Binding-site contacts:
Ligand atom OP1 contacts residue ARG67 of chain 1.A at 3.5 Å (salt-bridge).
Ligand atom O3' contacts residue GLY63 of chain 1.A at 3.4 Å.
Ligand atom OP1 contacts residue NA1 of chain 1.J at 2.7 Å (h-bond).
Ligand atom OP1 contacts residue ILE61 of chain 1.A at 3.8 Å.
Ligand atom C8 contacts residue ARG34 of chain 1.A at 3.8 Å.
Ligand atom N1 contacts residue TRP33 of chain 1.A at 3.8 Å.
Ligand atom P contacts residue LYS71 of chain 1.A at 3.7 Å.
Ligand atom O5' contacts residue ARG34 of chain 1.A at 3.8 Å.
Ligand atom OP1 contacts residue TYR26 of chain 1.A at 2.8 Å (h-bond).
Ligand atom O5' contacts residue GLY65 of chain 1.A at 3.9 Å.
Ligand atom N3 contacts residue GLY37 of chain 1.A at 3.6 Å.
Ligand atom C2 contacts residue TRP33 of chain 1.A at 3.4 Å (hydrophobic).
Ligand atom O4' contacts residue ARG34 of chain 1.A at 3.3 Å.
Ligand atom P contacts residue TYR38 of chain 1.A at 3.9 Å.
Ligand atom OP2 contacts residue GLY65 of chain 1.A at 3.7 Å.
Ligand atom P contacts residue NA1 of chain 1.J at 3.5 Å.
Ligand atom OP1 contacts residue LYS66 of chain 1.A at 3.6 Å (salt-bridge).
Ligand atom OP1 contacts residue PRO62 of chain 1.A at 3.3 Å.
Ligand atom O3' contacts residue ILE64 of chain 1.A at 3.9 Å.
Ligand atom OP3 contacts residue ARG67 of chain 1.A at 3.9 Å.
Ligand atom C4 contacts residue TRP33 of chain 1.A at 3.6 Å (hydrophobic).
Ligand atom OP2 contacts residue ARG67 of chain 1.A at 3.6 Å.
Ligand atom C5' contacts residue GLY63 of chain 1.A at 3.3 Å.
Ligand atom C4' contacts residue GLY63 of chain 1.A at 3.2 Å.
Ligand atom OP2 contacts residue ARG34 of chain 1.A at 3.9 Å.
Ligand atom P contacts residue GLY63 of chain 1.A at 3.6 Å.
Ligand atom OP3 contacts residue LYS71 of chain 1.A at 2.8 Å (salt-bridge).
Ligand atom OP1 contacts residue MET68 of chain 1.A at 3.1 Å (h-bond).
Ligand atom C5' contacts residue GLY65 of chain 1.A at 3.6 Å.
Ligand atom OP1 contacts residue LYS71 of chain 1.A at 3.5 Å (salt-bridge).
Ligand atom C6 contacts residue TRP33 of chain 1.A at 3.7 Å (hydrophobic).
Ligand atom N9 contacts residue ARG34 of chain 1.A at 3.8 Å.
Ligand atom OP2 contacts residue NA1 of chain 1.J at 3.3 Å (h-bond).
Ligand atom O6 contacts residue TRP33 of chain 1.A at 3.7 Å.
Ligand atom O5' contacts residue TYR38 of chain 1.A at 3.6 Å.
Ligand atom OP1 contacts residue TYR38 of chain 1.A at 3.0 Å (h-bond).
Ligand atom N3 contacts residue TRP33 of chain 1.A at 3.3 Å (h-bond).
Ligand atom OP2 contacts residue ILE64 of chain 1.A at 3.6 Å (h-bond).
Ligand atom OP1 contacts residue GLY63 of chain 1.A at 2.6 Å (h-bond).
Ligand atom OP1 contacts residue GLY65 of chain 1.A at 2.9 Å (h-bond).

Sequence of chain 1.A:
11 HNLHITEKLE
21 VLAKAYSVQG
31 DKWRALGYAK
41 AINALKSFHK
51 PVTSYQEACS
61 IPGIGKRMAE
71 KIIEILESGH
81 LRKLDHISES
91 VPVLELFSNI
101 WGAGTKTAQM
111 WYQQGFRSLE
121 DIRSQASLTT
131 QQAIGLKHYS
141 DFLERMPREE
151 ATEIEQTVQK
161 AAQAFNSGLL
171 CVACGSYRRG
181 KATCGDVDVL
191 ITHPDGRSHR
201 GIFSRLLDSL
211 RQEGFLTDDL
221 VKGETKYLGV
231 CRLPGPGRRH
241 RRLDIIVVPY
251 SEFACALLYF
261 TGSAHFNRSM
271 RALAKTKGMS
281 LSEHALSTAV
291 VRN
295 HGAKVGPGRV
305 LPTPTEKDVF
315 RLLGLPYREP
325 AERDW

The small molecule below binds the protein below.
Small molecule (SMILES): Nc1ccn([C@H]2C[C@H](O[P](=O)(O)OC[C@H]3O[C@@H](n4cnc5c(=O)nc(N)[nH]c54)C[C@@H]3O)[C@@H](CO[P](=O)(O)O[C@H]3C[C@H](n4ccc(N)nc4=O)O[C@@H]3CO[P](=O)(O)O[C@H]3C[C@H](n4cnc5c(=O)nc(N)[nH]c54)O[C@@H]3COP(=O)(O)O)O2)c(=O)n1